The protein below binds the small molecule below.
Small molecule (SMILES): CC(=O)N[C@H]1[C@H](O[C@H]2[C@H](O)[C@@H](NC(C)=O)CO[C@@H]2CO)O[C@H](CO)[C@@H](O)[C@@H]1O

Sequence of chain 1.G:
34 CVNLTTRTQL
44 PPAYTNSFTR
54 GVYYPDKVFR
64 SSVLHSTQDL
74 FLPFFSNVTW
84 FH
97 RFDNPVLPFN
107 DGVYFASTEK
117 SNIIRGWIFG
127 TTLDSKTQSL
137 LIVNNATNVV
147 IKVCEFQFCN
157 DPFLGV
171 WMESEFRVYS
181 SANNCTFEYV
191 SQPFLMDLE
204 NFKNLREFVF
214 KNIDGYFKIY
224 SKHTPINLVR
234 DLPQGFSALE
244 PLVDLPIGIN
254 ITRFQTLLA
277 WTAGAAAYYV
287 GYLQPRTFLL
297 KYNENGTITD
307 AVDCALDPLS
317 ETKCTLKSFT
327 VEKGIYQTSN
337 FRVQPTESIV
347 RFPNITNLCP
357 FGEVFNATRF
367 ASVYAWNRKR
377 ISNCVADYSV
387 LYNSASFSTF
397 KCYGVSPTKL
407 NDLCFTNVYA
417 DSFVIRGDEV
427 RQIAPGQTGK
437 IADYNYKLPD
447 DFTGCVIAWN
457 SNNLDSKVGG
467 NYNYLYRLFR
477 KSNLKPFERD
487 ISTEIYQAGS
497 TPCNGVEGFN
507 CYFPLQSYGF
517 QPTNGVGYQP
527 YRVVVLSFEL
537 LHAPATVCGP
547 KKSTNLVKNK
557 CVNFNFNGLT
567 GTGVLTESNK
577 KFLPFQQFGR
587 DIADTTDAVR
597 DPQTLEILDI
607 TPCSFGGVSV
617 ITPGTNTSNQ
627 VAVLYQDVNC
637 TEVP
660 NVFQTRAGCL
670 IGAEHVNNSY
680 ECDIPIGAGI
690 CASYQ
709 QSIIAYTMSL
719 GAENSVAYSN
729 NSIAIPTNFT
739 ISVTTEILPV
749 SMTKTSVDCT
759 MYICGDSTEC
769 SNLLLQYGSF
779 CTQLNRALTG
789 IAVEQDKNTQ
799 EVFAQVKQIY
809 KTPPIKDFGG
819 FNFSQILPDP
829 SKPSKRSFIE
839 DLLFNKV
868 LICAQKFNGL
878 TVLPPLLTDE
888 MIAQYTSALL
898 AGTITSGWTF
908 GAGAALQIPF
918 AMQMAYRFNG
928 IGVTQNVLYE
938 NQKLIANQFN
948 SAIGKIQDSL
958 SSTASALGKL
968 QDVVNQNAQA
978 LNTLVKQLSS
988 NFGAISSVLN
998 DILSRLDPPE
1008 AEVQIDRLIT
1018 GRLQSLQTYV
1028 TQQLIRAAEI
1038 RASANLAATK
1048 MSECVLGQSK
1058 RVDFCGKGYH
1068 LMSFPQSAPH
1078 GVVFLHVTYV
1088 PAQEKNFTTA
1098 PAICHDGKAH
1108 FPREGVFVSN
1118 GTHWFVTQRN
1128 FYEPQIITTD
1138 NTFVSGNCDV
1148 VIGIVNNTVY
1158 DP

Binding-site contacts:
Ligand atom O5 contacts residue GLN1090 of chain 1.G at 4.4 Å.
Ligand atom C3 contacts residue ASN736 of chain 1.G at 3.9 Å.
Ligand atom C5 contacts residue GLN945 of chain 1.G at 4.3 Å.
Ligand atom O5 contacts residue ASN736 of chain 1.G at 2.4 Å (h-bond).
Ligand atom C7 contacts residue LEU941 of chain 1.G at 3.8 Å (hydrophobic).
Ligand atom N2 contacts residue ASN736 of chain 1.G at 2.9 Å (h-bond).
Ligand atom C5 contacts residue LEU941 of chain 1.G at 4.1 Å (hydrophobic).
Ligand atom C8 contacts residue GLN945 of chain 1.G at 4.3 Å.
Ligand atom C1 contacts residue ASN736 of chain 1.G at 1.5 Å.
Ligand atom O7 contacts residue LEU941 of chain 1.G at 3.5 Å.
Ligand atom C1 contacts residue LEU941 of chain 1.G at 4.3 Å (hydrophobic).
Ligand atom O7 contacts residue GLN1090 of chain 1.G at 3.6 Å.
Ligand atom C8 contacts residue ASN944 of chain 1.G at 4.4 Å.
Ligand atom C3 contacts residue LEU941 of chain 1.G at 4.4 Å (hydrophobic).
Ligand atom O4 contacts residue LEU941 of chain 1.G at 4.0 Å.
Ligand atom C4 contacts residue ASN736 of chain 1.G at 4.3 Å.
Ligand atom O7 contacts residue ASN944 of chain 1.G at 4.5 Å.
Ligand atom C5 contacts residue ASN736 of chain 1.G at 3.8 Å.
Ligand atom C8 contacts residue LEU941 of chain 1.G at 3.8 Å (hydrophobic).
Ligand atom C2 contacts residue ASN736 of chain 1.G at 2.5 Å.
Ligand atom O7 contacts residue ASN736 of chain 1.G at 3.3 Å (h-bond).
Ligand atom O6 contacts residue THR738 of chain 1.G at 4.2 Å.
Ligand atom C7 contacts residue ASN736 of chain 1.G at 3.3 Å.
Ligand atom C6 contacts residue GLN945 of chain 1.G at 4.2 Å.
Ligand atom C8 contacts residue ASN736 of chain 1.G at 4.4 Å.
Ligand atom O6 contacts residue GLN945 of chain 1.G at 3.2 Å (h-bond).